Sequence of chain 1.A:
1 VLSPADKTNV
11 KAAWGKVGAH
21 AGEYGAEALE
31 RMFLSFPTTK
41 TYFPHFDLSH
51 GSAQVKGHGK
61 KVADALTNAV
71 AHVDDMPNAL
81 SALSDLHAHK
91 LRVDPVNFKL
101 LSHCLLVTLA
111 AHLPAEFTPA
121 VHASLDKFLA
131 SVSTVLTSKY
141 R

Binding-site contacts:
Ligand atom C10 contacts residue VAL1 of chain 1.C at 3.6 Å (hydrophobic).
Ligand atom C15 contacts residue THR134 of chain 1.A at 3.7 Å.
Ligand atom C15 contacts residue THR134 of chain 1.C at 3.8 Å.
Ligand atom C7 contacts residue SER131 of chain 1.A at 3.8 Å.
Ligand atom C11 contacts residue 86M1 of chain 1.L at 3.7 Å.
Ligand atom C6 contacts residue VAL1 of chain 1.A at 3.2 Å (hydrophobic).
Ligand atom C6 contacts residue THR134 of chain 1.C at 3.6 Å.
Ligand atom O2 contacts residue SER131 of chain 1.A at 3.5 Å (h-bond).
Ligand atom C9 contacts residue 86M1 of chain 1.L at 3.9 Å.
Ligand atom C13 contacts residue 86M1 of chain 1.L at 3.1 Å.
Ligand atom C12 contacts residue 86M1 of chain 1.L at 3.2 Å.
Ligand atom C3 contacts residue THR134 of chain 1.C at 3.4 Å.
Ligand atom C5 contacts residue VAL1 of chain 1.A at 0.7 Å (hydrophobic).
Ligand atom C5 contacts residue LEU2 of chain 1.A at 3.9 Å (hydrophobic).
Ligand atom C3 contacts residue VAL1 of chain 1.A at 2.9 Å (hydrophobic).
Ligand atom N3 contacts residue THR134 of chain 1.C at 3.8 Å.
Ligand atom N1 contacts residue 86M1 of chain 1.L at 3.6 Å (h-bond).
Ligand atom C2 contacts residue ALA130 of chain 1.A at 4.1 Å (hydrophobic).
Ligand atom C10 contacts residue VAL135 of chain 1.A at 3.6 Å (hydrophobic).
Ligand atom N3 contacts residue ALA130 of chain 1.A at 3.8 Å.
Ligand atom C7 contacts residue VAL1 of chain 1.A at 3.3 Å (hydrophobic).
Ligand atom O2 contacts residue VAL1 of chain 1.A at 3.6 Å.
Ligand atom N2 contacts residue 86M1 of chain 1.L at 3.2 Å.
Ligand atom O1 contacts residue ALA130 of chain 1.A at 3.9 Å.
Ligand atom C11 contacts residue PRO77 of chain 1.A at 3.5 Å (hydrophobic).
Ligand atom C7 contacts residue 86M1 of chain 1.L at 3.8 Å.
Ligand atom C15 contacts residue ALA130 of chain 1.A at 4.0 Å (hydrophobic).
Ligand atom C8 contacts residue 86M1 of chain 1.L at 3.8 Å.
Ligand atom C11 contacts residue VAL1 of chain 1.C at 4.0 Å (hydrophobic).
Ligand atom N3 contacts residue THR134 of chain 1.A at 4.0 Å.
Ligand atom C4 contacts residue THR134 of chain 1.C at 3.3 Å.
Ligand atom C2 contacts residue THR134 of chain 1.C at 3.6 Å.
Ligand atom C6 contacts residue SER131 of chain 1.A at 4.1 Å.
Ligand atom C8 contacts residue SER131 of chain 1.A at 3.8 Å.
Ligand atom C15 contacts residue SER131 of chain 1.A at 3.8 Å.
Ligand atom C14 contacts residue 86M1 of chain 1.L at 3.4 Å.
Ligand atom C10 contacts residue PRO77 of chain 1.A at 4.1 Å (hydrophobic).
Ligand atom C5 contacts residue THR134 of chain 1.C at 4.0 Å.
Ligand atom C4 contacts residue VAL1 of chain 1.A at 2.1 Å (hydrophobic).
Ligand atom C9 contacts residue SER131 of chain 1.A at 3.7 Å.

Sequence of chain 1.C:
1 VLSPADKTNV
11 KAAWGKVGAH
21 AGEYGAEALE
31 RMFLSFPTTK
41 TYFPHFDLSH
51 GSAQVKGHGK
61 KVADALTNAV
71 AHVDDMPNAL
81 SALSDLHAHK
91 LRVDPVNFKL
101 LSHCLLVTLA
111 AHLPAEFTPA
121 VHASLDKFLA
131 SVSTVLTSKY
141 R

The small molecule below binds the protein below.
Small molecule (SMILES): COc1cc(C=O)c(OCc2cccn3ccnc23)cn1